The small molecule below binds the protein below.
Small molecule (SMILES): C[C@@H](C(O)O)[C@@H](O)C=O

Binding-site contacts:
Ligand atom C2 contacts residue VAL194 of chain 1.B at 4.4 Å (hydrophobic).
Ligand atom O4 contacts residue SER97 of chain 1.B at 3.5 Å (h-bond).
Ligand atom O3 contacts residue PHE28 of chain 1.B at 4.1 Å.
Ligand atom C3 contacts residue PHE126 of chain 1.B at 4.1 Å (hydrophobic).
Ligand atom C4 contacts residue VAL194 of chain 1.B at 4.4 Å (hydrophobic).
Ligand atom C2 contacts residue HIS247 of chain 1.B at 4.3 Å.
Ligand atom C3 contacts residue HIS247 of chain 1.B at 4.3 Å.
Ligand atom C1 contacts residue SER97 of chain 1.B at 1.7 Å.
Ligand atom C3 contacts residue SER97 of chain 1.B at 3.4 Å.
Ligand atom C2 contacts residue VAL98 of chain 1.B at 3.9 Å (hydrophobic).
Ligand atom C1 contacts residue HIS247 of chain 1.B at 3.7 Å.
Ligand atom O4 contacts residue HIS247 of chain 1.B at 3.3 Å (h-bond).
Ligand atom C1 contacts residue PHE28 of chain 1.B at 3.7 Å (hydrophobic).
Ligand atom O1 contacts residue GLY27 of chain 1.B at 3.9 Å.
Ligand atom C1 contacts residue VAL98 of chain 1.B at 3.5 Å (hydrophobic).
Ligand atom O1 contacts residue PHE28 of chain 1.B at 2.9 Å (h-bond).
Ligand atom C5 contacts residue VAL194 of chain 1.B at 3.1 Å (hydrophobic).
Ligand atom O4 contacts residue PHE28 of chain 1.B at 4.5 Å.
Ligand atom O1 contacts residue SER97 of chain 1.B at 2.5 Å (h-bond).
Ligand atom O1 contacts residue VAL98 of chain 1.B at 2.9 Å (h-bond).
Ligand atom O4 contacts residue TYR159 of chain 1.B at 3.5 Å (h-bond).
Ligand atom O4 contacts residue SER220 of chain 1.B at 4.0 Å.
Ligand atom C2 contacts residue PHE28 of chain 1.B at 4.4 Å (hydrophobic).
Ligand atom O3 contacts residue CYS191 of chain 1.B at 4.5 Å.
Ligand atom O2 contacts residue HIS96 of chain 1.B at 4.5 Å.
Ligand atom C5 contacts residue VAL98 of chain 1.B at 3.5 Å (hydrophobic).
Ligand atom O3 contacts residue VAL194 of chain 1.B at 3.9 Å.
Ligand atom O2 contacts residue SER97 of chain 1.B at 2.4 Å (h-bond).
Ligand atom C5 contacts residue SER97 of chain 1.B at 3.2 Å.
Ligand atom O2 contacts residue PHE28 of chain 1.B at 3.6 Å.
Ligand atom C2 contacts residue PHE126 of chain 1.B at 4.1 Å (hydrophobic).
Ligand atom O2 contacts residue HIS247 of chain 1.B at 2.8 Å (h-bond).
Ligand atom C3 contacts residue SER220 of chain 1.B at 4.4 Å.
Ligand atom C2 contacts residue SER97 of chain 1.B at 2.3 Å.
Ligand atom C5 contacts residue PHE126 of chain 1.B at 4.0 Å (hydrophobic).

Sequence of chain 1.B:
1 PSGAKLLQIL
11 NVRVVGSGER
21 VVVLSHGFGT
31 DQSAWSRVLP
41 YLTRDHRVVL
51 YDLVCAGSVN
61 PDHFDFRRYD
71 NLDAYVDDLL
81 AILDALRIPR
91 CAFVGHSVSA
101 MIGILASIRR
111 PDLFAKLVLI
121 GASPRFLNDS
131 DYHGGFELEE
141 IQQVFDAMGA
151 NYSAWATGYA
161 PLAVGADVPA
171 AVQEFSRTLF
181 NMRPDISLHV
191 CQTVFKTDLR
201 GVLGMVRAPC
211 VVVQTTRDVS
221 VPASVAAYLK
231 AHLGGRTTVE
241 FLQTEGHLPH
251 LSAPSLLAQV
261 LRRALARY